A small-molecule ligand and the protein it binds are described below.
Small molecule (SMILES): CC(=O)N[C@H]1[C@H](O[C@H]2[C@H](O)[C@@H](NC(C)=O)CO[C@@H]2CO)O[C@H](CO)[C@@H](O[C@@H]2O[C@H](CO[C@H]3O[C@H](CO)[C@@H](O)[C@H](O)[C@@H]3O)[C@@H](O)[C@H](O[C@H]3O[C@H](CO)[C@@H](O)[C@H](O)[C@@H]3O)[C@@H]2O)[C@@H]1O

Sequence of chain 3.A:
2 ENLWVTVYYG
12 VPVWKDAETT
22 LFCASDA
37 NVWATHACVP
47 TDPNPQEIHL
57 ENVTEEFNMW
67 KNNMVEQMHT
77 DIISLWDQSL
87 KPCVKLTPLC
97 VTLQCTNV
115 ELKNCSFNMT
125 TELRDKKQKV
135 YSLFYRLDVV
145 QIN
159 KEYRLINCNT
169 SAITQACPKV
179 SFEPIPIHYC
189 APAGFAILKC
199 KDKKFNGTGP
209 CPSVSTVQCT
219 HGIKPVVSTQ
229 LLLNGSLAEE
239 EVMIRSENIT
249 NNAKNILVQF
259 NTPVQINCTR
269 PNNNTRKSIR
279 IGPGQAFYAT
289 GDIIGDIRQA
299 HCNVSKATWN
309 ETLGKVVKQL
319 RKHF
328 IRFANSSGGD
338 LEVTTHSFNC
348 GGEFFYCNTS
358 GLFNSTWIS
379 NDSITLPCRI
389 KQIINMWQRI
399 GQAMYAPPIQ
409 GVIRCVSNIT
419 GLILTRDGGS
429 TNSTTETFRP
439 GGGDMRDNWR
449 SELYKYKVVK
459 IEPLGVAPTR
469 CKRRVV

Binding-site contacts:
Ligand atom C5 contacts residue VAL414 of chain 3.A at 3.9 Å (hydrophobic).
Ligand atom C3 contacts residue VAL414 of chain 3.A at 3.9 Å (hydrophobic).
Ligand atom C7 contacts residue SER415 of chain 3.A at 4.0 Å.
Ligand atom C7 contacts residue ASN232 of chain 3.A at 4.0 Å.
Ligand atom O5 contacts residue NAG1 of chain 3.T at 4.1 Å.
Ligand atom O4 contacts residue VAL414 of chain 3.A at 4.0 Å.
Ligand atom C8 contacts residue SER415 of chain 3.A at 4.0 Å.
Ligand atom O6 contacts residue SER179 of chain 3.A at 3.9 Å.
Ligand atom O5 contacts residue ASN232 of chain 3.A at 2.3 Å (h-bond).
Ligand atom O6 contacts residue GLU181 of chain 3.A at 4.4 Å.
Ligand atom C6 contacts residue GLU181 of chain 3.A at 4.0 Å.
Ligand atom C3 contacts residue ASN232 of chain 3.A at 3.8 Å.
Ligand atom C6 contacts residue GLY348 of chain 3.A at 4.2 Å.
Ligand atom N2 contacts residue ASN232 of chain 3.A at 3.0 Å (h-bond).
Ligand atom C8 contacts residue LEU231 of chain 3.A at 4.3 Å (hydrophobic).
Ligand atom C2 contacts residue SER415 of chain 3.A at 3.9 Å.
Ligand atom O7 contacts residue ASN346 of chain 3.A at 3.7 Å.
Ligand atom C3 contacts residue SER415 of chain 3.A at 4.0 Å.
Ligand atom C4 contacts residue VAL414 of chain 3.A at 4.2 Å (hydrophobic).
Ligand atom C7 contacts residue ASN346 of chain 3.A at 3.9 Å.
Ligand atom C1 contacts residue VAL414 of chain 3.A at 4.4 Å (hydrophobic).
Ligand atom N2 contacts residue SER415 of chain 3.A at 3.1 Å (h-bond).
Ligand atom O3 contacts residue CYS413 of chain 3.A at 4.1 Å.
Ligand atom O4 contacts residue GLU181 of chain 3.A at 4.1 Å.
Ligand atom C5 contacts residue ASN232 of chain 3.A at 3.6 Å.
Ligand atom O6 contacts residue NAG1 of chain 3.T at 4.2 Å.
Ligand atom C8 contacts residue ASN346 of chain 3.A at 3.2 Å.
Ligand atom C8 contacts residue PHE345 of chain 3.A at 4.2 Å (hydrophobic).
Ligand atom C4 contacts residue ASN232 of chain 3.A at 4.2 Å.
Ligand atom C1 contacts residue ASN232 of chain 3.A at 1.4 Å.
Ligand atom C5 contacts residue GLU181 of chain 3.A at 4.2 Å.
Ligand atom O6 contacts residue GLU181 of chain 3.A at 4.2 Å.
Ligand atom C1 contacts residue SER415 of chain 3.A at 4.0 Å.
Ligand atom C2 contacts residue ASN232 of chain 3.A at 2.5 Å.
Ligand atom C8 contacts residue VAL224 of chain 3.A at 4.3 Å (hydrophobic).
Ligand atom C6 contacts residue NAG1 of chain 3.T at 3.6 Å.
Ligand atom O6 contacts residue GLY348 of chain 3.A at 3.3 Å (h-bond).
Ligand atom O7 contacts residue PRO182 of chain 3.A at 3.3 Å.
Ligand atom C7 contacts residue PRO182 of chain 3.A at 4.3 Å (hydrophobic).
Ligand atom C5 contacts residue NAG1 of chain 3.T at 4.4 Å.